This protein binds this small molecule.
Small molecule (SMILES): N[C@@H](Cc1ccccc1)C(=O)O

Sequence of chain 1.Q:
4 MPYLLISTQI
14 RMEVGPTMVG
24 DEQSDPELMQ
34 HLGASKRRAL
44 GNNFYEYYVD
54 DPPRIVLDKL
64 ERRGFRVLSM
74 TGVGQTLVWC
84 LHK

Sequence of chain 1.R:
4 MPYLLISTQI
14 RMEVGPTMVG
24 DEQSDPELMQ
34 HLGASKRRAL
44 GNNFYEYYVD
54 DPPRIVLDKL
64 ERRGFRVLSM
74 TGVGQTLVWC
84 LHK

Sequence of chain 1.G:
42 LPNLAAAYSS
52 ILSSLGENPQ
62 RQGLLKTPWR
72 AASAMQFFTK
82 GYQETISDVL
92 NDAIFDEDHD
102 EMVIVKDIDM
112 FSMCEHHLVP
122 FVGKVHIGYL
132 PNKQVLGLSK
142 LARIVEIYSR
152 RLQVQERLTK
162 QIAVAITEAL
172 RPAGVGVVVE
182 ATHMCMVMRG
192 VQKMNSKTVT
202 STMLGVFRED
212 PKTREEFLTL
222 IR

Binding-site contacts:
Ligand atom CZ contacts residue MET15 of chain 1.Q at 4.0 Å (hydrophobic).
Ligand atom CZ contacts residue GLN12 of chain 1.Q at 3.8 Å.
Ligand atom CD1 contacts residue ILE13 of chain 1.Q at 3.9 Å (hydrophobic).
Ligand atom CG contacts residue ILE13 of chain 1.Q at 3.7 Å (hydrophobic).
Ligand atom N contacts residue ILE13 of chain 1.Q at 3.4 Å (h-bond).
Ligand atom CE2 contacts residue GLN12 of chain 1.Q at 3.4 Å.
Ligand atom CB contacts residue VAL76 of chain 1.R at 3.3 Å (hydrophobic).
Ligand atom CZ contacts residue ILE13 of chain 1.Q at 3.7 Å (hydrophobic).
Ligand atom N contacts residue GLN78 of chain 1.Q at 2.4 Å (h-bond).
Ligand atom CE1 contacts residue ILE13 of chain 1.Q at 3.9 Å (hydrophobic).
Ligand atom CE1 contacts residue MET15 of chain 1.Q at 4.3 Å (hydrophobic).
Ligand atom O contacts residue GLN78 of chain 1.R at 4.1 Å.
Ligand atom CE2 contacts residue GLN78 of chain 1.Q at 3.7 Å.
Ligand atom CD2 contacts residue GLN78 of chain 1.Q at 3.5 Å.
Ligand atom CD1 contacts residue THR79 of chain 1.R at 4.2 Å.
Ligand atom C contacts residue GLY77 of chain 1.R at 3.9 Å.
Ligand atom CG contacts residue VAL76 of chain 1.R at 3.8 Å (hydrophobic).
Ligand atom CE2 contacts residue ILE13 of chain 1.Q at 3.5 Å (hydrophobic).
Ligand atom O contacts residue THR79 of chain 1.R at 3.9 Å.
Ligand atom CE1 contacts residue VAL76 of chain 1.R at 4.0 Å (hydrophobic).
Ligand atom CB contacts residue GLY77 of chain 1.R at 4.1 Å.
Ligand atom CB contacts residue THR79 of chain 1.R at 4.2 Å.
Ligand atom CA contacts residue GLU210 of chain 1.G at 4.2 Å.
Ligand atom CA contacts residue GLN78 of chain 1.Q at 3.3 Å.
Ligand atom C contacts residue VAL76 of chain 1.R at 4.3 Å (hydrophobic).
Ligand atom CE2 contacts residue ARG14 of chain 1.Q at 4.3 Å.
Ligand atom CZ contacts residue LEU80 of chain 1.Q at 4.3 Å (hydrophobic).
Ligand atom CZ contacts residue ARG14 of chain 1.Q at 4.1 Å.
Ligand atom C contacts residue GLN78 of chain 1.Q at 3.6 Å.
Ligand atom CD1 contacts residue VAL76 of chain 1.R at 3.7 Å (hydrophobic).
Ligand atom CD2 contacts residue VAL76 of chain 1.R at 3.7 Å (hydrophobic).
Ligand atom CA contacts residue THR79 of chain 1.R at 4.1 Å.
Ligand atom CA contacts residue ILE13 of chain 1.Q at 4.1 Å (hydrophobic).
Ligand atom CD2 contacts residue ILE13 of chain 1.Q at 3.5 Å (hydrophobic).
Ligand atom C contacts residue GLU210 of chain 1.G at 4.1 Å.
Ligand atom CB contacts residue GLN78 of chain 1.Q at 3.6 Å.
Ligand atom C contacts residue GLN78 of chain 1.R at 3.9 Å.
Ligand atom N contacts residue GLU210 of chain 1.G at 3.5 Å (salt-bridge).
Ligand atom O contacts residue GLU210 of chain 1.G at 3.7 Å.
Ligand atom C contacts residue THR79 of chain 1.R at 4.0 Å.